The small molecule below binds the protein below.
Small molecule (SMILES): CCC/C(=N\NC(=N)N)c1ccc(NC(=O)c2cc3cc(OC)ccc3[nH]2)cc1

Binding-site contacts:
Ligand atom CBA contacts residue ILE80 of chain 1.A at 3.7 Å (hydrophobic).
Ligand atom CAS contacts residue THR159 of chain 1.A at 3.2 Å.
Ligand atom CAW contacts residue ASP160 of chain 1.A at 3.8 Å.
Ligand atom NAD contacts residue ASP160 of chain 1.A at 3.6 Å (salt-bridge).
Ligand atom CAR contacts residue THR159 of chain 1.A at 3.6 Å.
Ligand atom CAL contacts residue GLY99 of chain 1.A at 3.6 Å.
Ligand atom CAX contacts residue THR159 of chain 1.A at 3.6 Å.
Ligand atom CAP contacts residue LEU146 of chain 1.A at 3.6 Å (hydrophobic).
Ligand atom CAX contacts residue ASP160 of chain 1.A at 3.8 Å.
Ligand atom OBC contacts residue LEU146 of chain 1.A at 3.5 Å.
Ligand atom CBA contacts residue LEU69 of chain 1.A at 3.6 Å (hydrophobic).
Ligand atom CAH contacts residue LEU18 of chain 1.A at 3.8 Å (hydrophobic).
Ligand atom NAD contacts residue GLU65 of chain 1.A at 2.9 Å (salt-bridge).
Ligand atom OBC contacts residue LEU93 of chain 1.A at 3.7 Å.
Ligand atom NAB contacts residue VAL26 of chain 1.A at 3.6 Å.
Ligand atom NAF contacts residue GLU65 of chain 1.A at 2.8 Å (salt-bridge).
Ligand atom NAF contacts residue GLY162 of chain 1.A at 3.7 Å.
Ligand atom NAC contacts residue ASP160 of chain 1.A at 3.7 Å.
Ligand atom CAL contacts residue LEU18 of chain 1.A at 3.9 Å (hydrophobic).
Ligand atom CAY contacts residue ASP160 of chain 1.A at 3.2 Å.
Ligand atom CAM contacts residue VAL26 of chain 1.A at 3.8 Å (hydrophobic).
Ligand atom CAG contacts residue LEU18 of chain 1.A at 3.5 Å (hydrophobic).
Ligand atom CAX contacts residue GLU65 of chain 1.A at 3.3 Å.
Ligand atom CAW contacts residue THR159 of chain 1.A at 3.6 Å.
Ligand atom NAE contacts residue ASP160 of chain 1.A at 3.5 Å (salt-bridge).
Ligand atom CAZ contacts residue GLU65 of chain 1.A at 3.3 Å.
Ligand atom CAY contacts residue GLU65 of chain 1.A at 3.6 Å.
Ligand atom CAU contacts residue LYS41 of chain 1.A at 3.8 Å.
Ligand atom NAF contacts residue ASP160 of chain 1.A at 3.5 Å (salt-bridge).
Ligand atom NAC contacts residue GLU65 of chain 1.A at 3.8 Å.
Ligand atom CAK contacts residue MET96 of chain 1.A at 3.4 Å (hydrophobic).
Ligand atom CAK contacts residue GLY99 of chain 1.A at 3.8 Å.
Ligand atom CAT contacts residue THR159 of chain 1.A at 3.2 Å.
Ligand atom NAF contacts residue ILE43 of chain 1.A at 3.8 Å.
Ligand atom CAU contacts residue THR159 of chain 1.A at 3.6 Å.
Ligand atom CAG contacts residue GLY99 of chain 1.A at 3.8 Å.
Ligand atom CAO contacts residue GLU97 of chain 1.A at 3.1 Å.
Ligand atom CAX contacts residue ILE78 of chain 1.A at 3.9 Å (hydrophobic).
Ligand atom CAY contacts residue ILE43 of chain 1.A at 3.7 Å (hydrophobic).
Ligand atom CBA contacts residue GLU65 of chain 1.A at 3.4 Å.

Sequence of chain 1.A:
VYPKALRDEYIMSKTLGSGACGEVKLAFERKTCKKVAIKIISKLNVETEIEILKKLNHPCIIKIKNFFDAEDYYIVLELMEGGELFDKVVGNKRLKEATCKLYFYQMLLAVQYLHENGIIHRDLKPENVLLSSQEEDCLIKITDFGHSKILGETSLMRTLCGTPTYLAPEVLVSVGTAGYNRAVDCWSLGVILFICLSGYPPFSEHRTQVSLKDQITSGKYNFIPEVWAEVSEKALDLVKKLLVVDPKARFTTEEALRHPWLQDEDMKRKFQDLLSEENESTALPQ